The protein below binds the small molecule below.
Small molecule (SMILES): [H]/N=C1\N[C@](C)(c2cc(-c3cccc(C#N)c3)cs2)CC(=O)N1C

Sequence of chain 1.B:
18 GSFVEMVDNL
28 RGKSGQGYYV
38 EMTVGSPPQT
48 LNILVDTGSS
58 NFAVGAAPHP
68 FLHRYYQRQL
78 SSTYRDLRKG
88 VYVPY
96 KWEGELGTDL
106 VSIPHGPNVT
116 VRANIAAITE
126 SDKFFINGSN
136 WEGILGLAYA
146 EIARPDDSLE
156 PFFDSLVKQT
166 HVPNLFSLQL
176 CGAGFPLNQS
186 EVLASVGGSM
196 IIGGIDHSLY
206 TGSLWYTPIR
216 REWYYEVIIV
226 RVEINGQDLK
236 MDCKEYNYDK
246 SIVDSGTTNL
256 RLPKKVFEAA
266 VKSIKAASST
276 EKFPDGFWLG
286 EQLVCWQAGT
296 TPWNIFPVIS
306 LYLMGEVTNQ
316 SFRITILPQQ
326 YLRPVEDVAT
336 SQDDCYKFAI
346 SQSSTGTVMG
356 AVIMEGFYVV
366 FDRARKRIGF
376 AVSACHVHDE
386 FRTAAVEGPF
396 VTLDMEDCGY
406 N

Binding-site contacts:
Ligand atom C1 contacts residue GLN33 of chain 1.B at 4.0 Å.
Ligand atom C4 contacts residue GLY251 of chain 1.B at 3.1 Å.
Ligand atom C15 contacts residue ASP53 of chain 1.B at 3.5 Å.
Ligand atom C15 contacts residue SER56 of chain 1.B at 3.9 Å.
Ligand atom C6 contacts residue PHE129 of chain 1.B at 4.2 Å (hydrophobic).
Ligand atom C14 contacts residue ASP249 of chain 1.B at 3.8 Å.
Ligand atom N3 contacts residue ASP249 of chain 1.B at 2.7 Å (salt-bridge).
Ligand atom C14 contacts residue ASP53 of chain 1.B at 3.5 Å.
Ligand atom C2 contacts residue GLY34 of chain 1.B at 4.2 Å.
Ligand atom N4 contacts residue GLY34 of chain 1.B at 3.6 Å.
Ligand atom N4 contacts residue SER250 of chain 1.B at 3.9 Å.
Ligand atom C5 contacts residue LEU51 of chain 1.B at 4.0 Å (hydrophobic).
Ligand atom N4 contacts residue THR253 of chain 1.B at 3.8 Å.
Ligand atom C17 contacts residue GLY251 of chain 1.B at 3.3 Å.
Ligand atom C16 contacts residue THR252 of chain 1.B at 3.2 Å.
Ligand atom C1 contacts residue ILE131 of chain 1.B at 4.1 Å (hydrophobic).
Ligand atom C6 contacts residue TRP136 of chain 1.B at 3.6 Å (hydrophobic).
Ligand atom S1 contacts residue PHE129 of chain 1.B at 3.6 Å.
Ligand atom N2 contacts residue ASP53 of chain 1.B at 2.7 Å (salt-bridge).
Ligand atom N1 contacts residue ASP249 of chain 1.B at 4.0 Å.
Ligand atom N4 contacts residue THR252 of chain 1.B at 3.8 Å.
Ligand atom C16 contacts residue ASP249 of chain 1.B at 3.5 Å.
Ligand atom N3 contacts residue GLY251 of chain 1.B at 3.6 Å.
Ligand atom C14 contacts residue GLY251 of chain 1.B at 4.0 Å.
Ligand atom S1 contacts residue TYR92 of chain 1.B at 3.9 Å.
Ligand atom C16 contacts residue GLY251 of chain 1.B at 3.9 Å.
Ligand atom C4 contacts residue LEU51 of chain 1.B at 3.9 Å (hydrophobic).
Ligand atom C17 contacts residue GLY34 of chain 1.B at 3.8 Å.
Ligand atom N3 contacts residue ASP53 of chain 1.B at 2.8 Å (salt-bridge).
Ligand atom C2 contacts residue GLN33 of chain 1.B at 3.4 Å.
Ligand atom C15 contacts residue ILE139 of chain 1.B at 3.6 Å (hydrophobic).
Ligand atom C10 contacts residue PHE129 of chain 1.B at 3.9 Å (hydrophobic).
Ligand atom C9 contacts residue ILE139 of chain 1.B at 4.0 Å (hydrophobic).
Ligand atom N3 contacts residue GLY55 of chain 1.B at 3.8 Å.
Ligand atom N4 contacts residue SER31 of chain 1.B at 3.8 Å.
Ligand atom C8 contacts residue GLY251 of chain 1.B at 4.0 Å.
Ligand atom C3 contacts residue GLY251 of chain 1.B at 3.7 Å.
Ligand atom C1 contacts residue TRP136 of chain 1.B at 3.5 Å (hydrophobic).
Ligand atom N4 contacts residue GLY251 of chain 1.B at 3.4 Å (h-bond).
Ligand atom C11 contacts residue ASP53 of chain 1.B at 3.6 Å.